Sequence of chain 2.A:
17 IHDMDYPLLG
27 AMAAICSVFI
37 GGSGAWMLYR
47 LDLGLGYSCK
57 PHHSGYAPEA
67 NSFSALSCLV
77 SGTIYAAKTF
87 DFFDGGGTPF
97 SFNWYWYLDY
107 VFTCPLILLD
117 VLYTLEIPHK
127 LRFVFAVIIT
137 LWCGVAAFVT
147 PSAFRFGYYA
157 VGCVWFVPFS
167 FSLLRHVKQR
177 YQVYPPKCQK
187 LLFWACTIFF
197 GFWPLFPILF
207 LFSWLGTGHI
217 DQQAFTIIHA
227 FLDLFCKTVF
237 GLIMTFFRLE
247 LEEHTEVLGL

Binding-site contacts:
Ligand atom C12 contacts residue THR193 of chain 2.A at 4.5 Å.
Ligand atom C27 contacts residue GLY197 of chain 2.A at 3.8 Å.
Ligand atom C2 contacts residue LYS174 of chain 2.A at 3.8 Å.
Ligand atom C19 contacts residue LEU170 of chain 2.A at 4.5 Å (hydrophobic).
Ligand atom C14 contacts residue PHE189 of chain 2.A at 4.0 Å (hydrophobic).
Ligand atom C21 contacts residue CYS192 of chain 2.A at 4.4 Å (hydrophobic).
Ligand atom C23 contacts residue GLY197 of chain 2.A at 4.2 Å.
Ligand atom C7 contacts residue PHE189 of chain 2.A at 3.6 Å (hydrophobic).
Ligand atom C19 contacts residue LYS174 of chain 2.A at 3.8 Å.
Ligand atom C12 contacts residue PHE196 of chain 2.A at 4.5 Å (hydrophobic).
Ligand atom C11 contacts residue CYS192 of chain 2.A at 4.1 Å (hydrophobic).
Ligand atom C17 contacts residue THR193 of chain 2.A at 4.2 Å.
Ligand atom C21 contacts residue PHE196 of chain 2.A at 3.2 Å (hydrophobic).
Ligand atom C21 contacts residue GLY197 of chain 2.A at 3.8 Å.
Ligand atom C1 contacts residue TYR177 of chain 2.A at 4.4 Å (hydrophobic).
Ligand atom C8 contacts residue PHE189 of chain 2.A at 4.4 Å (hydrophobic).
Ligand atom C15 contacts residue PHE189 of chain 2.A at 4.0 Å (hydrophobic).
Ligand atom C3 contacts residue TYR177 of chain 2.A at 3.6 Å (hydrophobic).
Ligand atom C12 contacts residue CYS192 of chain 2.A at 4.0 Å (hydrophobic).
Ligand atom O1 contacts residue LYS174 of chain 2.A at 4.2 Å.
Ligand atom C26 contacts residue THR193 of chain 2.A at 4.1 Å.
Ligand atom C22 contacts residue THR193 of chain 2.A at 3.9 Å.
Ligand atom C26 contacts residue PHE198 of chain 2.A at 3.9 Å (hydrophobic).
Ligand atom C22 contacts residue GLY197 of chain 2.A at 4.2 Å.
Ligand atom C11 contacts residue LEU170 of chain 2.A at 4.2 Å (hydrophobic).
Ligand atom C2 contacts residue TYR177 of chain 2.A at 4.0 Å (hydrophobic).
Ligand atom C21 contacts residue THR193 of chain 2.A at 4.4 Å.
Ligand atom C26 contacts residue GLY197 of chain 2.A at 4.5 Å.
Ligand atom C1 contacts residue LYS174 of chain 2.A at 4.5 Å.
Ligand atom O1 contacts residue TYR177 of chain 2.A at 3.3 Å.
Ligand atom C25 contacts residue GLY197 of chain 2.A at 3.8 Å.
Ligand atom C1 contacts residue CYS192 of chain 2.A at 4.5 Å (hydrophobic).

A protein and the small-molecule ligand that binds it are described below.
Small molecule (SMILES): CC(C)CCC[C@@H](C)[C@H]1CC[C@H]2[C@@H]3CC=C4C[C@@H](O)CC[C@]4(C)[C@H]3CC[C@]12C